Binding-site contacts:
Ligand atom C1 contacts residue ASN189 of chain 1.A at 1.4 Å.
Ligand atom O7 contacts residue CYS157 of chain 1.A at 3.3 Å (h-bond).
Ligand atom C4 contacts residue PRO164 of chain 1.A at 4.3 Å (hydrophobic).
Ligand atom O7 contacts residue ASN189 of chain 1.A at 3.7 Å.
Ligand atom N2 contacts residue ASN189 of chain 1.A at 3.1 Å (h-bond).
Ligand atom O5 contacts residue ARG165 of chain 1.A at 3.5 Å (salt-bridge).
Ligand atom C7 contacts residue ASN189 of chain 1.A at 3.6 Å.
Ligand atom C2 contacts residue ASN189 of chain 1.A at 2.5 Å.
Ligand atom C3 contacts residue ASN189 of chain 1.A at 3.9 Å.
Ligand atom C3 contacts residue PRO164 of chain 1.A at 4.0 Å (hydrophobic).
Ligand atom C8 contacts residue TYR159 of chain 1.A at 4.2 Å (hydrophobic).
Ligand atom C2 contacts residue ARG165 of chain 1.A at 3.7 Å.
Ligand atom C7 contacts residue CYS163 of chain 1.A at 3.8 Å (hydrophobic).
Ligand atom O3 contacts residue CYS163 of chain 1.A at 4.5 Å.
Ligand atom C1 contacts residue ARG245 of chain 1.A at 4.0 Å.
Ligand atom C8 contacts residue TYR158 of chain 1.A at 4.1 Å (hydrophobic).
Ligand atom C7 contacts residue CYS157 of chain 1.A at 4.3 Å (hydrophobic).
Ligand atom C5 contacts residue ARG245 of chain 1.A at 4.2 Å.
Ligand atom O5 contacts residue ASN189 of chain 1.A at 2.4 Å (h-bond).
Ligand atom N2 contacts residue ARG245 of chain 1.A at 4.4 Å.
Ligand atom O3 contacts residue PRO164 of chain 1.A at 3.1 Å (h-bond).
Ligand atom C2 contacts residue CYS163 of chain 1.A at 4.4 Å (hydrophobic).
Ligand atom O7 contacts residue ARG165 of chain 1.A at 4.3 Å.
Ligand atom O7 contacts residue CYS163 of chain 1.A at 2.7 Å (h-bond).
Ligand atom C5 contacts residue ASN189 of chain 1.A at 3.6 Å.
Ligand atom C2 contacts residue PRO164 of chain 1.A at 4.1 Å (hydrophobic).
Ligand atom C1 contacts residue ARG165 of chain 1.A at 3.4 Å.
Ligand atom C4 contacts residue ASN189 of chain 1.A at 4.3 Å.
Ligand atom O5 contacts residue ARG245 of chain 1.A at 4.4 Å.

Sequence of chain 1.A:
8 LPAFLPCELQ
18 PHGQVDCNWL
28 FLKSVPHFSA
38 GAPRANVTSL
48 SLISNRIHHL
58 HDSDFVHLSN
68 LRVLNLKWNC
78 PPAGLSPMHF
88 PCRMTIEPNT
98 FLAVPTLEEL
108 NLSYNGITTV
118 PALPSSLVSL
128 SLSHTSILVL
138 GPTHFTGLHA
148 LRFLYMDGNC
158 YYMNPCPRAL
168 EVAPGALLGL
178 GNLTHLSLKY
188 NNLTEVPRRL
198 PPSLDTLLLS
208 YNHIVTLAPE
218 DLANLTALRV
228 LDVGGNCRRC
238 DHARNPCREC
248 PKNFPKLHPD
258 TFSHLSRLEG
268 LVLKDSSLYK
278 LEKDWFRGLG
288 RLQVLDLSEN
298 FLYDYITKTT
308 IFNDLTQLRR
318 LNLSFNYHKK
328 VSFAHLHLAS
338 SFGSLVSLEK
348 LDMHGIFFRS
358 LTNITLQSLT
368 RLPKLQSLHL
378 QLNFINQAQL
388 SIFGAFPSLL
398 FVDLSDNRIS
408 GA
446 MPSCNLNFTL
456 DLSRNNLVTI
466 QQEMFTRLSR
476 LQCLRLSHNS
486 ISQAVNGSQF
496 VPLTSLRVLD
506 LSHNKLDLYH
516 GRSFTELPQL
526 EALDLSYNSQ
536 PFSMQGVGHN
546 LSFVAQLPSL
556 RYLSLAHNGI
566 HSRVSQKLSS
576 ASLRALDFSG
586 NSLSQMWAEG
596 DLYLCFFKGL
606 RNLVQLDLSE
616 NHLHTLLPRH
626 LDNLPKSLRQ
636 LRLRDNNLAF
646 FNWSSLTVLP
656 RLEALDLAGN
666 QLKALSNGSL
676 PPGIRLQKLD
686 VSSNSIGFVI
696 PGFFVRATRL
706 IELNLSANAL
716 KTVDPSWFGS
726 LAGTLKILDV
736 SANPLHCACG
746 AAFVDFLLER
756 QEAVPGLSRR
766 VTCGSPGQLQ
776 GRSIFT

This small molecule binds to this protein.
Small molecule (SMILES): CC(=O)N[C@@H]1[C@@H](O)[C@H](O)[C@@H](CO)O[C@H]1O